A small-molecule ligand and the protein it binds are described below.
Small molecule (SMILES): CC(=O)N[C@@H]1[C@@H](O)[C@H](O)[C@@H](CO)O[C@H]1O

Binding-site contacts:
Ligand atom C3 contacts residue PRO68 of chain 1.A at 4.5 Å (hydrophobic).
Ligand atom O5 contacts residue PRO68 of chain 1.A at 3.5 Å.
Ligand atom C3 contacts residue ASN76 of chain 1.A at 3.8 Å.
Ligand atom O7 contacts residue ASN76 of chain 1.A at 4.0 Å.
Ligand atom C2 contacts residue PRO68 of chain 1.A at 3.8 Å (hydrophobic).
Ligand atom C1 contacts residue GLY75 of chain 1.A at 3.4 Å.
Ligand atom O5 contacts residue ASN76 of chain 1.A at 2.4 Å (h-bond).
Ligand atom C7 contacts residue ASN76 of chain 1.A at 3.6 Å.
Ligand atom O4 contacts residue ASN15 of chain 1.C at 4.0 Å.
Ligand atom C6 contacts residue GLY75 of chain 1.A at 4.4 Å.
Ligand atom C1 contacts residue PRO68 of chain 1.A at 3.9 Å (hydrophobic).
Ligand atom C8 contacts residue THR66 of chain 1.A at 3.3 Å.
Ligand atom O5 contacts residue GLY75 of chain 1.A at 2.9 Å (h-bond).
Ligand atom C7 contacts residue THR66 of chain 1.A at 3.7 Å.
Ligand atom N2 contacts residue ASN76 of chain 1.A at 2.9 Å (h-bond).
Ligand atom C7 contacts residue PRO68 of chain 1.A at 4.3 Å (hydrophobic).
Ligand atom O7 contacts residue LEU67 of chain 1.A at 3.5 Å.
Ligand atom C2 contacts residue ASN76 of chain 1.A at 2.5 Å.
Ligand atom C1 contacts residue ASN76 of chain 1.A at 1.4 Å.
Ligand atom C4 contacts residue PRO68 of chain 1.A at 4.2 Å (hydrophobic).
Ligand atom C4 contacts residue ASN15 of chain 1.C at 4.2 Å.
Ligand atom C5 contacts residue GLY75 of chain 1.A at 4.2 Å.
Ligand atom C4 contacts residue ASN76 of chain 1.A at 4.2 Å.
Ligand atom C8 contacts residue ASN56 of chain 1.C at 4.2 Å.
Ligand atom O7 contacts residue PRO68 of chain 1.A at 3.3 Å.
Ligand atom C5 contacts residue PRO68 of chain 1.A at 4.3 Å (hydrophobic).
Ligand atom O7 contacts residue THR66 of chain 1.A at 3.3 Å (h-bond).
Ligand atom O6 contacts residue GLY75 of chain 1.A at 3.5 Å (h-bond).
Ligand atom O3 contacts residue ASN15 of chain 1.C at 3.8 Å.
Ligand atom C7 contacts residue LEU67 of chain 1.A at 4.3 Å (hydrophobic).
Ligand atom C5 contacts residue ASN76 of chain 1.A at 3.7 Å.

Sequence of chain 1.A:
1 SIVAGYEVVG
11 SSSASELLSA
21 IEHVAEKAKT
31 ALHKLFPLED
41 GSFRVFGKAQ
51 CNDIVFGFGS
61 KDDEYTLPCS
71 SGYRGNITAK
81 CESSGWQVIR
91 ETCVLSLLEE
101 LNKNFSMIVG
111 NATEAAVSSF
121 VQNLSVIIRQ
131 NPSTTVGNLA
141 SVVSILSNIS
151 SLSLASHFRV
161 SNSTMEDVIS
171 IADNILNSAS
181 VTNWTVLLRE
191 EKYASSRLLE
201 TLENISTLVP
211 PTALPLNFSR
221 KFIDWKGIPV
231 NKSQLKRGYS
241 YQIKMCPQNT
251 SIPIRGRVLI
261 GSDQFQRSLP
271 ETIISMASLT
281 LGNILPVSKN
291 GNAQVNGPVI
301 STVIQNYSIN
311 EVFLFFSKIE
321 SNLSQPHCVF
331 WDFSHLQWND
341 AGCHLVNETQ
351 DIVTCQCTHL

Sequence of chain 1.C:
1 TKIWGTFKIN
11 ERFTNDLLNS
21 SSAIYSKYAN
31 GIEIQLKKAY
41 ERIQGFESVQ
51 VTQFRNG